A small-molecule ligand and the protein it binds are described below.
Small molecule (SMILES): CC(=O)N[C@@H]1[C@@H](O)[C@H](O)[C@@H](CO)O[C@H]1O

Binding-site contacts:
Ligand atom C1 contacts residue ASN384 of chain 1.Q at 1.7 Å.
Ligand atom O7 contacts residue ARG382 of chain 1.Q at 3.9 Å.
Ligand atom O5 contacts residue PRO388 of chain 1.Q at 4.2 Å.
Ligand atom C5 contacts residue PRO388 of chain 1.Q at 3.8 Å (hydrophobic).
Ligand atom C6 contacts residue PRO388 of chain 1.Q at 2.5 Å (hydrophobic).
Ligand atom O5 contacts residue ALA387 of chain 1.Q at 3.3 Å.
Ligand atom C4 contacts residue ASN384 of chain 1.Q at 4.2 Å.
Ligand atom O6 contacts residue PRO388 of chain 1.Q at 3.0 Å.
Ligand atom N2 contacts residue ASN384 of chain 1.Q at 3.4 Å (h-bond).
Ligand atom C1 contacts residue ALA387 of chain 1.Q at 4.1 Å (hydrophobic).
Ligand atom O5 contacts residue ASN384 of chain 1.Q at 2.2 Å (h-bond).
Ligand atom C6 contacts residue ALA387 of chain 1.Q at 4.0 Å (hydrophobic).
Ligand atom C7 contacts residue ASN384 of chain 1.Q at 3.5 Å.
Ligand atom C2 contacts residue ASN384 of chain 1.Q at 2.6 Å.
Ligand atom O6 contacts residue ALA387 of chain 1.Q at 3.9 Å.
Ligand atom C8 contacts residue ASN384 of chain 1.Q at 4.0 Å.
Ligand atom O7 contacts residue ASN384 of chain 1.Q at 3.3 Å (h-bond).
Ligand atom C5 contacts residue ALA387 of chain 1.Q at 4.2 Å (hydrophobic).
Ligand atom C3 contacts residue ASN384 of chain 1.Q at 4.0 Å.
Ligand atom C5 contacts residue ASN384 of chain 1.Q at 3.5 Å.

Sequence of chain 1.Q:
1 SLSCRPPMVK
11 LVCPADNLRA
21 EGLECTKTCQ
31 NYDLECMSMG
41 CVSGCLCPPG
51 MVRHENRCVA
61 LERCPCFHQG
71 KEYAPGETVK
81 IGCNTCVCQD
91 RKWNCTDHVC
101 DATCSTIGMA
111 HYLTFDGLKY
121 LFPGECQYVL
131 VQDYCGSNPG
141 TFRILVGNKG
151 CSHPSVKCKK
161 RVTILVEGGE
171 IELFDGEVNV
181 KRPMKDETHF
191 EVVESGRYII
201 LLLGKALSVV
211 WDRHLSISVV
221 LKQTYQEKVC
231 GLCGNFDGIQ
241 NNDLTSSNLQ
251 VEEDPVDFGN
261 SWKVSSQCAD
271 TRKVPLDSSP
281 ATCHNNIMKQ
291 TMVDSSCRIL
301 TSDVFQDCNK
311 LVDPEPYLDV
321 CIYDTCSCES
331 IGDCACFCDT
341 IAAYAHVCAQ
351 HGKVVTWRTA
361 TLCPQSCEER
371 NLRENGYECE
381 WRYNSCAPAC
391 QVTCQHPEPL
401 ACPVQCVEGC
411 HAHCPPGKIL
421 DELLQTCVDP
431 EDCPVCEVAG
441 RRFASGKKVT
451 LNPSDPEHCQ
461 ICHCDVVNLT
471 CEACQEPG